A small-molecule ligand and the protein it binds are described below.
Small molecule (SMILES): CC(=O)N[C@@H]1[C@@H](O)[C@H](O)[C@@H](CO)O[C@H]1O

Sequence of chain 6.E:
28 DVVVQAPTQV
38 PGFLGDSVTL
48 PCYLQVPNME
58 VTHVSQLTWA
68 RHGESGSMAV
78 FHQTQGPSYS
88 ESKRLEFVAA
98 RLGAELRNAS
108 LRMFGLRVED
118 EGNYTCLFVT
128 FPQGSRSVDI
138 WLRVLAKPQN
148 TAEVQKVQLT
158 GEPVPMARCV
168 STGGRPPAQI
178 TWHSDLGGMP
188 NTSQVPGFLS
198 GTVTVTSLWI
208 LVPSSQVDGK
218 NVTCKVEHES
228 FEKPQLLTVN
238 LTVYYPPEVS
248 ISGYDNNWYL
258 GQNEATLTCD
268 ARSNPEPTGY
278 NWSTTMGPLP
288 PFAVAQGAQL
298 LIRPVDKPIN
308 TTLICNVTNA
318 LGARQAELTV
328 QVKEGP

Binding-site contacts:
Ligand atom C3 contacts residue ASN313 of chain 6.E at 3.8 Å.
Ligand atom C1 contacts residue ASN313 of chain 6.E at 1.4 Å.
Ligand atom N2 contacts residue GLN322 of chain 6.E at 4.5 Å.
Ligand atom C7 contacts residue ASN313 of chain 6.E at 3.5 Å.
Ligand atom C2 contacts residue ASN313 of chain 6.E at 2.4 Å.
Ligand atom C4 contacts residue ASN313 of chain 6.E at 4.2 Å.
Ligand atom C6 contacts residue THR315 of chain 6.E at 3.8 Å.
Ligand atom O5 contacts residue ASN313 of chain 6.E at 2.3 Å (h-bond).
Ligand atom N2 contacts residue ASN313 of chain 6.E at 3.0 Å (h-bond).
Ligand atom O7 contacts residue ASN313 of chain 6.E at 3.6 Å.
Ligand atom C5 contacts residue ASN313 of chain 6.E at 3.6 Å.
Ligand atom C5 contacts residue THR315 of chain 6.E at 4.0 Å.
Ligand atom O5 contacts residue THR315 of chain 6.E at 3.9 Å.
Ligand atom C7 contacts residue GLN322 of chain 6.E at 3.9 Å.
Ligand atom O7 contacts residue GLN322 of chain 6.E at 4.4 Å.
Ligand atom C8 contacts residue GLN322 of chain 6.E at 3.2 Å.